Sequence of chain 1.L:
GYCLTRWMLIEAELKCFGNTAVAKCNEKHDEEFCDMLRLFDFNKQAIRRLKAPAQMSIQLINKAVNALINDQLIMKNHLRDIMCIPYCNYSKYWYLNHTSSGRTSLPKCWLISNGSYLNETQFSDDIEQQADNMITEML

Sequence of chain 1.I:
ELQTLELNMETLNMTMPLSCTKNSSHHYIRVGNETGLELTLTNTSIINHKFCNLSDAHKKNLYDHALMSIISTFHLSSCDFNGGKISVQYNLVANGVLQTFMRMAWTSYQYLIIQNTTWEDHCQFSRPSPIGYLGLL

Sequence of chain 1.A:
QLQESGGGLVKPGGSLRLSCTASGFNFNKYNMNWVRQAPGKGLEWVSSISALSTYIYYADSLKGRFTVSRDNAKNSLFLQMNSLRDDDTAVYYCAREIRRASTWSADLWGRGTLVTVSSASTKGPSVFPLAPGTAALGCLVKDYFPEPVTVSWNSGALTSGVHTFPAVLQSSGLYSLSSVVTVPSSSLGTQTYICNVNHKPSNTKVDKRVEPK

Sequence of chain 1.F:
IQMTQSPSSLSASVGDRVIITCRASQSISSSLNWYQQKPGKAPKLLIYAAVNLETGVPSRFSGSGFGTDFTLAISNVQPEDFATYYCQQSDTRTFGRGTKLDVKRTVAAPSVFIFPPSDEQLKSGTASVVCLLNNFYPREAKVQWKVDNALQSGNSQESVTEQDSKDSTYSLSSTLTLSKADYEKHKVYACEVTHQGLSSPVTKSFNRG

Binding-site contacts:
Ligand atom C3 contacts residue ASN52 of chain 1.F at 3.8 Å.
Ligand atom O6 contacts residue THR76 of chain 1.I at 3.2 Å (h-bond).
Ligand atom O5 contacts residue THR76 of chain 1.I at 4.0 Å.
Ligand atom C3 contacts residue ASN78 of chain 1.I at 3.8 Å.
Ligand atom N2 contacts residue ASN78 of chain 1.I at 2.8 Å (h-bond).
Ligand atom O5 contacts residue ASN78 of chain 1.I at 2.4 Å (h-bond).
Ligand atom O4 contacts residue VAL51 of chain 1.F at 3.8 Å.
Ligand atom C7 contacts residue ASN78 of chain 1.I at 3.5 Å.
Ligand atom O7 contacts residue GLU75 of chain 1.I at 3.9 Å.
Ligand atom C6 contacts residue LEU53 of chain 1.F at 4.0 Å (hydrophobic).
Ligand atom O6 contacts residue TRP24 of chain 1.L at 4.0 Å.
Ligand atom C6 contacts residue ASN52 of chain 1.F at 3.8 Å.
Ligand atom C8 contacts residue ALA103 of chain 1.A at 3.8 Å (hydrophobic).
Ligand atom C3 contacts residue VAL51 of chain 1.F at 3.7 Å (hydrophobic).
Ligand atom O6 contacts residue VAL51 of chain 1.F at 3.4 Å (h-bond).
Ligand atom C8 contacts residue ARG102 of chain 1.A at 3.7 Å.
Ligand atom C4 contacts residue ASN52 of chain 1.F at 4.0 Å.
Ligand atom C6 contacts residue VAL51 of chain 1.F at 3.8 Å (hydrophobic).
Ligand atom C5 contacts residue VAL51 of chain 1.F at 3.5 Å (hydrophobic).
Ligand atom C6 contacts residue MET79 of chain 1.I at 3.7 Å (hydrophobic).
Ligand atom C7 contacts residue ALA103 of chain 1.A at 3.6 Å (hydrophobic).
Ligand atom C1 contacts residue ASN52 of chain 1.F at 3.3 Å.
Ligand atom O5 contacts residue ASN52 of chain 1.F at 3.5 Å (h-bond).
Ligand atom C2 contacts residue ASN78 of chain 1.I at 2.4 Å.
Ligand atom C5 contacts residue MET79 of chain 1.I at 3.8 Å (hydrophobic).
Ligand atom O7 contacts residue ASN78 of chain 1.I at 3.8 Å.
Ligand atom N2 contacts residue ALA103 of chain 1.A at 3.9 Å.
Ligand atom C6 contacts residue TRP24 of chain 1.L at 3.5 Å (hydrophobic).
Ligand atom C5 contacts residue ASN78 of chain 1.I at 3.7 Å.
Ligand atom O7 contacts residue ALA103 of chain 1.A at 3.8 Å.
Ligand atom O3 contacts residue ALA103 of chain 1.A at 3.1 Å (h-bond).
Ligand atom C8 contacts residue ARG101 of chain 1.A at 3.3 Å.
Ligand atom C7 contacts residue SER104 of chain 1.A at 3.9 Å.
Ligand atom O6 contacts residue ASN52 of chain 1.F at 2.6 Å (h-bond).
Ligand atom C5 contacts residue ASN52 of chain 1.F at 3.2 Å.
Ligand atom C1 contacts residue ASN78 of chain 1.I at 1.4 Å.
Ligand atom O5 contacts residue MET79 of chain 1.I at 4.1 Å.
Ligand atom C8 contacts residue SER104 of chain 1.A at 3.9 Å.
Ligand atom C1 contacts residue GLU75 of chain 1.I at 4.0 Å.
Ligand atom O7 contacts residue SER104 of chain 1.A at 3.4 Å (h-bond).

The small molecule below binds the protein below.
Small molecule (SMILES): CC(=O)N[C@H]1[C@H](O[C@H]2[C@H](O)[C@@H](NC(C)=O)CO[C@@H]2CO)O[C@H](CO)[C@@H](O[C@@H]2O[C@H](CO[C@H]3O[C@H](CO)[C@@H](O)[C@H](O)[C@@H]3O)[C@@H](O)[C@H](O[C@H]3O[C@H](CO)[C@@H](O)[C@H](O)[C@@H]3O)[C@@H]2O)[C@@H]1O